Binding-site contacts:
Ligand atom OXT contacts residue TYR182 of chain 1.C at 2.9 Å.
Ligand atom O3 contacts residue LEU183 of chain 1.C at 4.2 Å.
Ligand atom O3 contacts residue SER158 of chain 1.C at 4.2 Å.
Ligand atom OXT contacts residue LEU183 of chain 1.C at 4.5 Å.
Ligand atom O3 contacts residue LEU159 of chain 1.C at 3.5 Å (h-bond).
Ligand atom O contacts residue LEU183 of chain 1.C at 3.8 Å.
Ligand atom C2 contacts residue LEU159 of chain 1.C at 4.2 Å (hydrophobic).
Ligand atom C2 contacts residue LEU183 of chain 1.C at 4.4 Å (hydrophobic).
Ligand atom C4 contacts residue LEU159 of chain 1.C at 4.2 Å (hydrophobic).
Ligand atom C contacts residue LEU183 of chain 1.C at 4.1 Å (hydrophobic).
Ligand atom C3 contacts residue LEU159 of chain 1.C at 4.2 Å (hydrophobic).
Ligand atom O contacts residue ASP180 of chain 1.C at 4.2 Å.
Ligand atom O contacts residue TYR182 of chain 1.C at 4.4 Å.
Ligand atom OXT contacts residue ARG186 of chain 1.C at 4.0 Å.
Ligand atom C contacts residue TYR182 of chain 1.C at 4.0 Å (hydrophobic).

A protein and the small-molecule ligand that binds it are described below.
Small molecule (SMILES): CCC(=O)C(=O)O

Sequence of chain 1.C:
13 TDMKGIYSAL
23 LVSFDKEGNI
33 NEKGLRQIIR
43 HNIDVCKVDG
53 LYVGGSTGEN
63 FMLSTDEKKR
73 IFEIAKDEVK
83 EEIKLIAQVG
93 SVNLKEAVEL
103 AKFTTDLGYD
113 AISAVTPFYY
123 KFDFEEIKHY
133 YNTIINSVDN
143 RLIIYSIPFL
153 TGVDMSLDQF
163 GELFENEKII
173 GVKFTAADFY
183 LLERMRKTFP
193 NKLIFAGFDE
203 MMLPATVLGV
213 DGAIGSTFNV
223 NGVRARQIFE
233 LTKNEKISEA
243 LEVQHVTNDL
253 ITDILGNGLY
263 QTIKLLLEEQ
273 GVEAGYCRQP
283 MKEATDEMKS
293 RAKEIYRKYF